This small molecule binds to this protein.
Small molecule (SMILES): CC(=O)N[C@H]1[C@H](O[C@H]2[C@H](O)[C@@H](NC(C)=O)CO[C@@H]2CO[C@H]2O[C@@H](C)[C@@H](O)[C@@H](O)[C@@H]2O)O[C@H](CO)[C@@H](O[C@@H]2O[C@H](CO[C@H]3O[C@H](CO)[C@@H](O)[C@H](O)[C@@H]3O[C@@H]3O[C@H](CO)[C@@H](O[C@@H]4O[C@H](CO)[C@H](O)[C@H](O)[C@H]4O)[C@H](O)[C@H]3NC(C)=O)[C@@H](O)[C@H](O[C@H]3O[C@H](CO)[C@@H](O)[C@H](O)[C@@H]3O)[C@@H]2O)[C@@H]1O

Binding-site contacts:
Ligand atom C5 contacts residue PHE20 of chain 1.B at 4.2 Å (hydrophobic).
Ligand atom C6 contacts residue VAL39 of chain 1.B at 3.9 Å (hydrophobic).
Ligand atom O5 contacts residue TYR73 of chain 1.B at 3.5 Å.
Ligand atom C4 contacts residue PHE18 of chain 1.B at 4.0 Å (hydrophobic).
Ligand atom O2 contacts residue MET35 of chain 1.B at 3.4 Å (h-bond).
Ligand atom N2 contacts residue ASP42 of chain 1.B at 4.1 Å.
Ligand atom O2 contacts residue THR37 of chain 1.B at 2.7 Å (h-bond).
Ligand atom O3 contacts residue MET35 of chain 1.B at 2.9 Å (h-bond).
Ligand atom C5 contacts residue PHE20 of chain 1.B at 4.1 Å (hydrophobic).
Ligand atom C5 contacts residue GLU71 of chain 1.B at 3.8 Å.
Ligand atom C3 contacts residue THR37 of chain 1.B at 3.6 Å.
Ligand atom C6 contacts residue LYS23 of chain 1.B at 4.0 Å.
Ligand atom C1 contacts residue THR37 of chain 1.B at 3.7 Å.
Ligand atom C3 contacts residue MET35 of chain 1.B at 3.9 Å (hydrophobic).
Ligand atom O5 contacts residue TYR73 of chain 1.B at 3.7 Å.
Ligand atom C5 contacts residue TYR73 of chain 1.B at 3.7 Å (hydrophobic).
Ligand atom C2 contacts residue THR37 of chain 1.B at 3.4 Å.
Ligand atom O6 contacts residue PHE20 of chain 1.B at 3.3 Å.
Ligand atom O6 contacts residue PHE18 of chain 1.B at 3.7 Å.
Ligand atom C1 contacts residue TYR73 of chain 1.B at 4.1 Å (hydrophobic).
Ligand atom C6 contacts residue PHE18 of chain 1.B at 4.0 Å (hydrophobic).
Ligand atom C6 contacts residue THR37 of chain 1.B at 3.6 Å.
Ligand atom C2 contacts residue PRO21 of chain 1.B at 3.9 Å (hydrophobic).
Ligand atom O2 contacts residue PHE18 of chain 1.B at 3.3 Å.
Ligand atom O5 contacts residue GLU71 of chain 1.B at 4.1 Å.
Ligand atom O3 contacts residue LYS23 of chain 1.B at 4.0 Å.
Ligand atom C2 contacts residue PHE18 of chain 1.B at 3.6 Å (hydrophobic).
Ligand atom C6 contacts residue PHE20 of chain 1.B at 3.9 Å (hydrophobic).
Ligand atom C1 contacts residue PHE20 of chain 1.B at 4.0 Å (hydrophobic).
Ligand atom C4 contacts residue LYS23 of chain 1.B at 3.7 Å.
Ligand atom O3 contacts residue PRO21 of chain 1.B at 4.1 Å.
Ligand atom O6 contacts residue THR37 of chain 1.B at 3.9 Å.
Ligand atom C1 contacts residue PHE18 of chain 1.B at 4.0 Å (hydrophobic).
Ligand atom O2 contacts residue PRO21 of chain 1.B at 3.0 Å (h-bond).
Ligand atom C6 contacts residue GLU71 of chain 1.B at 3.2 Å.
Ligand atom C2 contacts residue PHE20 of chain 1.B at 4.1 Å (hydrophobic).
Ligand atom O4 contacts residue ASP26 of chain 1.B at 4.0 Å.
Ligand atom O4 contacts residue LYS23 of chain 1.B at 2.6 Å (salt-bridge).
Ligand atom O2 contacts residue PHE20 of chain 1.B at 4.1 Å.
Ligand atom O3 contacts residue PRO22 of chain 1.B at 3.7 Å.

Sequence of chain 1.B:
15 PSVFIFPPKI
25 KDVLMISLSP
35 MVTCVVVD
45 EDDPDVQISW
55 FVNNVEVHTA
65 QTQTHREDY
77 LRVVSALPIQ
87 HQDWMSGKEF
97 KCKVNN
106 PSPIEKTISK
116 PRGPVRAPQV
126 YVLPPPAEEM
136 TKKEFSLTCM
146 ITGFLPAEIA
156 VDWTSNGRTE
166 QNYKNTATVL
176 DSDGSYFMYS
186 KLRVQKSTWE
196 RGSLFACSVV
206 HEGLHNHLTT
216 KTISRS